The small molecule below binds the protein below.
Small molecule (SMILES): OC[C@H]1O[C@H](O[C@H]2[C@H](O)[C@@H](O)[C@@H](O)O[C@@H]2CO)[C@H](O)[C@@H](O)[C@@H]1O

Binding-site contacts:
Ligand atom O2 contacts residue ASP182 of chain 1.C at 2.7 Å (salt-bridge).
Ligand atom O4 contacts residue TRP179 of chain 1.C at 3.8 Å.
Ligand atom C1 contacts residue TRP347 of chain 1.C at 3.6 Å (hydrophobic).
Ligand atom O1 contacts residue LYS132 of chain 1.C at 2.8 Å (salt-bridge).
Ligand atom O2 contacts residue TRP179 of chain 1.C at 3.3 Å (h-bond).
Ligand atom C4 contacts residue TYR272 of chain 1.C at 4.0 Å (hydrophobic).
Ligand atom O3 contacts residue ASP182 of chain 1.C at 2.7 Å (salt-bridge).
Ligand atom O3 contacts residue TRP457 of chain 1.C at 3.5 Å (h-bond).
Ligand atom O5 contacts residue TYR272 of chain 1.C at 3.1 Å.
Ligand atom O2 contacts residue GLU228 of chain 1.C at 3.0 Å (salt-bridge).
Ligand atom O3 contacts residue ALA180 of chain 1.C at 3.4 Å.
Ligand atom O4 contacts residue ARG461 of chain 1.C at 3.9 Å.
Ligand atom C2 contacts residue LYS132 of chain 1.C at 3.7 Å.
Ligand atom O1 contacts residue ASP131 of chain 1.C at 2.7 Å (salt-bridge).
Ligand atom O2 contacts residue ALA180 of chain 1.C at 3.5 Å.
Ligand atom C6 contacts residue TYR272 of chain 1.C at 3.7 Å (hydrophobic).
Ligand atom C2 contacts residue GLU228 of chain 1.C at 3.9 Å.
Ligand atom O6 contacts residue PRO271 of chain 1.C at 3.4 Å.
Ligand atom C6 contacts residue TRP457 of chain 1.C at 3.8 Å (hydrophobic).
Ligand atom O3 contacts residue ARG183 of chain 1.C at 3.2 Å (salt-bridge).
Ligand atom C3 contacts residue ASP182 of chain 1.C at 3.7 Å.
Ligand atom O6 contacts residue TYR272 of chain 1.C at 3.3 Å (h-bond).
Ligand atom O1 contacts residue ASN129 of chain 1.C at 3.6 Å.
Ligand atom C2 contacts residue ASP182 of chain 1.C at 3.5 Å.
Ligand atom O6 contacts residue PHE273 of chain 1.C at 3.6 Å.
Ligand atom C6 contacts residue PRO271 of chain 1.C at 3.7 Å (hydrophobic).
Ligand atom C2 contacts residue TRP347 of chain 1.C at 3.8 Å (hydrophobic).
Ligand atom C2 contacts residue TRP457 of chain 1.C at 4.0 Å (hydrophobic).
Ligand atom C6 contacts residue GLU270 of chain 1.C at 3.6 Å.
Ligand atom O6 contacts residue GLU270 of chain 1.C at 2.8 Å (salt-bridge).
Ligand atom O2 contacts residue TRP347 of chain 1.C at 3.9 Å.
Ligand atom C3 contacts residue TRP457 of chain 1.C at 4.0 Å (hydrophobic).
Ligand atom O4 contacts residue ARG183 of chain 1.C at 3.1 Å (salt-bridge).
Ligand atom O2 contacts residue LYS132 of chain 1.C at 2.7 Å (salt-bridge).
Ligand atom C1 contacts residue LYS132 of chain 1.C at 3.7 Å.
Ligand atom O3 contacts residue TRP179 of chain 1.C at 3.7 Å.
Ligand atom C3 contacts residue TRP179 of chain 1.C at 3.6 Å (hydrophobic).
Ligand atom C4 contacts residue TRP457 of chain 1.C at 3.7 Å (hydrophobic).
Ligand atom C1 contacts residue TYR272 of chain 1.C at 3.6 Å (hydrophobic).
Ligand atom C1 contacts residue ASP131 of chain 1.C at 3.6 Å.

Sequence of chain 1.C:
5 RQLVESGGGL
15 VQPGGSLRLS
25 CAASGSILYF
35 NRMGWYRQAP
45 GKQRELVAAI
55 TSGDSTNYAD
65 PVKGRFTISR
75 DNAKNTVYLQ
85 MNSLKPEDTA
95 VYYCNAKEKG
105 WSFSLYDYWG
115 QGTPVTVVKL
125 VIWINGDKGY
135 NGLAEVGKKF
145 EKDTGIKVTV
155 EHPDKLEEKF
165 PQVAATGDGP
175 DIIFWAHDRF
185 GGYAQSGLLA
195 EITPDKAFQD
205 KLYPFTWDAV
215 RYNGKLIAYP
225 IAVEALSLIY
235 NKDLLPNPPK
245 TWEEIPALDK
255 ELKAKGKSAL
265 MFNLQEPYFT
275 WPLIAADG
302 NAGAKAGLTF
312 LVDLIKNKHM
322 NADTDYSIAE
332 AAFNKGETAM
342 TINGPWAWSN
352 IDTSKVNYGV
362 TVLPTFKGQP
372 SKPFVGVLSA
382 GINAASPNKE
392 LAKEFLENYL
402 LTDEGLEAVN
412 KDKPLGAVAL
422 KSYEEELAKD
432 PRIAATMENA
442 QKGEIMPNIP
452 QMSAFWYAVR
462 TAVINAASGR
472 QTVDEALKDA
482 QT